Sequence of chain 1.A:
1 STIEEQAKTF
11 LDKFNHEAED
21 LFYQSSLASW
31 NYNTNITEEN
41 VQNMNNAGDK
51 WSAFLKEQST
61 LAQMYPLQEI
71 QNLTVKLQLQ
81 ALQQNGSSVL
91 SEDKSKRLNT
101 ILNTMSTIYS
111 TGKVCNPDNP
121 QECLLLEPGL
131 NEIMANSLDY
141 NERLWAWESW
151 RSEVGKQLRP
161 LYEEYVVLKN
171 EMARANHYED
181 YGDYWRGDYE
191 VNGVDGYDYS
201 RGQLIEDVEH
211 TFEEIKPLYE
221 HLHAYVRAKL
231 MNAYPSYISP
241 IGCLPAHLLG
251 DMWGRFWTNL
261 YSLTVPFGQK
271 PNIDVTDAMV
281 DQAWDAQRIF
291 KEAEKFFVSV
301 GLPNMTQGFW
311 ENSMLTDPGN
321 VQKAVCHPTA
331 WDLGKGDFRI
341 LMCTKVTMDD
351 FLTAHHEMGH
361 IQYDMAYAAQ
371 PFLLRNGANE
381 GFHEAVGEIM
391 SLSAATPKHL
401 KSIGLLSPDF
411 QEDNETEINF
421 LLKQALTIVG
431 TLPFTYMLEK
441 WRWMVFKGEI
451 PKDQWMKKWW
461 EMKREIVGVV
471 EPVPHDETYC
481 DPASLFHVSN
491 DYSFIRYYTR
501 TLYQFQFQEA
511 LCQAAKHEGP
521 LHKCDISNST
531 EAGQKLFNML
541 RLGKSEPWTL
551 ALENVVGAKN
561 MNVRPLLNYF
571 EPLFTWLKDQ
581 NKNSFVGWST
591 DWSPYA

Binding-site contacts:
Ligand atom C8 contacts residue SER52 of chain 1.A at 4.4 Å.
Ligand atom C6 contacts residue LEU55 of chain 1.A at 3.8 Å (hydrophobic).
Ligand atom C5 contacts residue ASN85 of chain 1.A at 3.7 Å.
Ligand atom O5 contacts residue LEU55 of chain 1.A at 4.0 Å.
Ligand atom O7 contacts residue ASN85 of chain 1.A at 3.1 Å (h-bond).
Ligand atom O5 contacts residue ASN85 of chain 1.A at 2.4 Å (h-bond).
Ligand atom C5 contacts residue LEU55 of chain 1.A at 4.0 Å (hydrophobic).
Ligand atom N2 contacts residue ASN85 of chain 1.A at 2.9 Å (h-bond).
Ligand atom C7 contacts residue ASN85 of chain 1.A at 3.4 Å.
Ligand atom O6 contacts residue TRP51 of chain 1.A at 4.0 Å.
Ligand atom C7 contacts residue TYR184 of chain 1.A at 4.2 Å (hydrophobic).
Ligand atom O6 contacts residue LEU55 of chain 1.A at 4.4 Å.
Ligand atom O7 contacts residue TYR184 of chain 1.A at 3.6 Å.
Ligand atom C1 contacts residue ASN85 of chain 1.A at 1.4 Å.
Ligand atom O6 contacts residue TYR492 of chain 1.A at 4.2 Å.
Ligand atom O7 contacts residue GLN84 of chain 1.A at 3.4 Å (h-bond).
Ligand atom C3 contacts residue ASN85 of chain 1.A at 3.8 Å.
Ligand atom C6 contacts residue TYR492 of chain 1.A at 4.0 Å (hydrophobic).
Ligand atom C2 contacts residue ASN85 of chain 1.A at 2.4 Å.
Ligand atom C4 contacts residue ASN85 of chain 1.A at 4.3 Å.
Ligand atom C8 contacts residue TYR184 of chain 1.A at 4.0 Å (hydrophobic).
Ligand atom C8 contacts residue TRP51 of chain 1.A at 4.4 Å (hydrophobic).
Ligand atom O4 contacts residue TYR492 of chain 1.A at 4.1 Å.

The small molecule below binds the protein below.
Small molecule (SMILES): CC(=O)N[C@H]1[C@H](O[C@H]2[C@H](O)[C@@H](NC(C)=O)CO[C@@H]2CO)O[C@H](CO)[C@@H](O)[C@@H]1O